Binding-site contacts:
Ligand atom C7 contacts residue SER109 of chain 1.L at 4.3 Å.
Ligand atom C1 contacts residue ASN107 of chain 1.L at 1.4 Å.
Ligand atom C6 contacts residue GLU110 of chain 1.L at 4.2 Å.
Ligand atom C5 contacts residue GLU110 of chain 1.L at 4.4 Å.
Ligand atom O7 contacts residue ASN107 of chain 1.L at 3.1 Å (h-bond).
Ligand atom O5 contacts residue ASN107 of chain 1.L at 2.5 Å (h-bond).
Ligand atom C8 contacts residue SER107 of chain 1.M at 4.2 Å.
Ligand atom C2 contacts residue ASN107 of chain 1.L at 2.5 Å.
Ligand atom C3 contacts residue ASN107 of chain 1.L at 3.8 Å.
Ligand atom N2 contacts residue SER109 of chain 1.L at 4.1 Å.
Ligand atom C8 contacts residue ASN107 of chain 1.L at 4.3 Å.
Ligand atom C8 contacts residue SER109 of chain 1.L at 3.8 Å.
Ligand atom C5 contacts residue ASN107 of chain 1.L at 3.7 Å.
Ligand atom C4 contacts residue ASN107 of chain 1.L at 4.3 Å.
Ligand atom O5 contacts residue GLU110 of chain 1.L at 4.3 Å.
Ligand atom C7 contacts residue ASN107 of chain 1.L at 3.2 Å.
Ligand atom N2 contacts residue ASN107 of chain 1.L at 2.9 Å (h-bond).

The small molecule below binds the protein below.
Small molecule (SMILES): CC(=O)N[C@@H]1[C@@H](O)[C@H](O)[C@@H](CO)O[C@H]1O

Sequence of chain 1.L:
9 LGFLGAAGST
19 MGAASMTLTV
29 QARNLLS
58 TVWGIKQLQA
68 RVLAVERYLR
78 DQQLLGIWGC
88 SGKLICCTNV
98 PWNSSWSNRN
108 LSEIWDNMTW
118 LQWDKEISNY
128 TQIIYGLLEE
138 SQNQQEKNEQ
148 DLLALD

Sequence of chain 1.M:
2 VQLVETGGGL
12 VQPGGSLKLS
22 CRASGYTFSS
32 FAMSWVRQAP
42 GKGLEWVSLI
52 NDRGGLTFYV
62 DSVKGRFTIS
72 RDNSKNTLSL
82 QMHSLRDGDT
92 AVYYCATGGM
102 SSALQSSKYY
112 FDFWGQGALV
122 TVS